Sequence of chain 1.A:
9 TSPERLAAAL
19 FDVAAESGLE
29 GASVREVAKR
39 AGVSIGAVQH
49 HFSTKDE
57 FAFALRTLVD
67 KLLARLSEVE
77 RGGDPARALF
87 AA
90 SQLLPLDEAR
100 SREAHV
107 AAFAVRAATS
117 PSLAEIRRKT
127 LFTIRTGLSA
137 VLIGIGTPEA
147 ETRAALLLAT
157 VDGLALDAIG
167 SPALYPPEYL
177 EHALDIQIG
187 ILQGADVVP

Binding-site contacts:
Ligand atom O2 contacts residue ARG62 of chain 1.A at 3.0 Å (salt-bridge).
Ligand atom O2 contacts residue PHE59 of chain 1.A at 3.5 Å.
Ligand atom O1 contacts residue ARG62 of chain 1.A at 2.8 Å (salt-bridge).
Ligand atom O3 contacts residue PHE59 of chain 1.A at 4.2 Å.
Ligand atom S1 contacts residue ARG62 of chain 1.A at 3.7 Å.

This protein binds this small molecule.
Small molecule (SMILES): CC[N+](C)(C)CCCS(=O)(=O)[O-]